Binding-site contacts:
Ligand atom O7 contacts residue MET470 of chain 1.A at 4.4 Å.
Ligand atom C4 contacts residue ASN471 of chain 1.A at 4.3 Å.
Ligand atom C8 contacts residue ASN471 of chain 1.A at 4.3 Å.
Ligand atom C3 contacts residue ASN471 of chain 1.A at 3.9 Å.
Ligand atom C1 contacts residue ASN471 of chain 1.A at 1.5 Å.
Ligand atom C7 contacts residue ASN471 of chain 1.A at 3.2 Å.
Ligand atom C5 contacts residue ASN471 of chain 1.A at 3.7 Å.
Ligand atom O5 contacts residue ASN471 of chain 1.A at 2.4 Å (h-bond).
Ligand atom C2 contacts residue ASN471 of chain 1.A at 2.6 Å.
Ligand atom N2 contacts residue ASN471 of chain 1.A at 3.1 Å (h-bond).
Ligand atom O7 contacts residue ASN471 of chain 1.A at 3.0 Å (h-bond).

A protein and the small-molecule ligand that binds it are described below.
Small molecule (SMILES): CC(=O)N[C@@H]1[C@@H](O)[C@H](O)[C@@H](CO)O[C@H]1O

Sequence of chain 1.A:
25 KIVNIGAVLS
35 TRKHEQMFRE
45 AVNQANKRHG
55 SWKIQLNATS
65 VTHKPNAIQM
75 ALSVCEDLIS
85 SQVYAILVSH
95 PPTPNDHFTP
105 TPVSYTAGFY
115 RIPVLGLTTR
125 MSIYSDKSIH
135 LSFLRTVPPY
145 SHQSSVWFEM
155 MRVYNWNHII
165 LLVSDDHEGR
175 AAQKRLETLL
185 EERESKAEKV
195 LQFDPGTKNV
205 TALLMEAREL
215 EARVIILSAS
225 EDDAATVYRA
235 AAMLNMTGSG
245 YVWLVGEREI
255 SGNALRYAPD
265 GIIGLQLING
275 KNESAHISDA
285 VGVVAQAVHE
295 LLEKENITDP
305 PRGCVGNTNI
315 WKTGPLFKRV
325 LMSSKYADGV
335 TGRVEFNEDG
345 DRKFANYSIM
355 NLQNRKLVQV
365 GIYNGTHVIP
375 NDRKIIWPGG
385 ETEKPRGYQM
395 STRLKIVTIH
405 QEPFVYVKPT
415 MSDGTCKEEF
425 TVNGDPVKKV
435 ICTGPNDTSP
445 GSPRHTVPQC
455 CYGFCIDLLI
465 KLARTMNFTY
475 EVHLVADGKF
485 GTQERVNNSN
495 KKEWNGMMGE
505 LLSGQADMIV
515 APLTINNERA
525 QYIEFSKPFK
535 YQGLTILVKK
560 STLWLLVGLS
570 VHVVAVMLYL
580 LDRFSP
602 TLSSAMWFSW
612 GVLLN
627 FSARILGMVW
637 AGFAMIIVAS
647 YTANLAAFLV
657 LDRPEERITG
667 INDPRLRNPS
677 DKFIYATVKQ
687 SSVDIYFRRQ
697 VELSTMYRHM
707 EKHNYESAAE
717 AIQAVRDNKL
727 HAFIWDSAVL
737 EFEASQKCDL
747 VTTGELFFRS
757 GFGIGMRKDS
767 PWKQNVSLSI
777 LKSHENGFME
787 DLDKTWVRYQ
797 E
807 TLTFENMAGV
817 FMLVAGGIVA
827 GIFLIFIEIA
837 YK